This small molecule binds to this protein.
Small molecule (SMILES): CC(=O)N[C@H]1[C@H](O[C@H]2[C@H](O)[C@@H](NC(C)=O)CO[C@@H]2CO[C@@H]2O[C@@H](C)[C@@H](O)[C@@H](O)[C@@H]2O)O[C@H](CO)[C@@H](O)[C@@H]1O

Sequence of chain 1.A:
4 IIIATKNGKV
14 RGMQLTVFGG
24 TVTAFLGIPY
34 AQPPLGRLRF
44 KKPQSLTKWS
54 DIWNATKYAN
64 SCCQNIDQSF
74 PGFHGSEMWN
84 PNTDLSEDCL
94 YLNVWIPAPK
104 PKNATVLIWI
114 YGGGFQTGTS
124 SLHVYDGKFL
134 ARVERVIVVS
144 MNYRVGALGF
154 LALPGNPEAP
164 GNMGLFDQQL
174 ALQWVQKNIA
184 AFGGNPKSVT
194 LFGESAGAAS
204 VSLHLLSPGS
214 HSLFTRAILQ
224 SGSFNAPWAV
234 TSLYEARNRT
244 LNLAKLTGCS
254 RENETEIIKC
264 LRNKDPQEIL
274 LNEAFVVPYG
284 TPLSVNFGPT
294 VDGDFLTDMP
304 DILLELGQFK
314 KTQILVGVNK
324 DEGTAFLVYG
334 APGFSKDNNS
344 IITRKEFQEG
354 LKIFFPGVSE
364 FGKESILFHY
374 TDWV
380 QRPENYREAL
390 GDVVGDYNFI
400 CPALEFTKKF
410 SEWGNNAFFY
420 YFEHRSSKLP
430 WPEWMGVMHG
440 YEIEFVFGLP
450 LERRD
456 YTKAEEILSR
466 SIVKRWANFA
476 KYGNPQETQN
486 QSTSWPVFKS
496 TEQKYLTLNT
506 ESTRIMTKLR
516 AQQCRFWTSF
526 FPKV

Binding-site contacts:
Ligand atom C5 contacts residue ASN245 of chain 1.A at 3.3 Å.
Ligand atom C4 contacts residue ASN245 of chain 1.A at 4.3 Å.
Ligand atom O5 contacts residue ASN245 of chain 1.A at 3.0 Å (h-bond).
Ligand atom C6 contacts residue LYS248 of chain 1.A at 4.1 Å.
Ligand atom C4 contacts residue LEU249 of chain 1.A at 4.1 Å (hydrophobic).
Ligand atom C1 contacts residue ASN241 of chain 1.A at 1.4 Å.
Ligand atom O5 contacts residue ASN241 of chain 1.A at 2.4 Å (h-bond).
Ligand atom O5 contacts residue PRO281 of chain 1.A at 4.3 Å.
Ligand atom C5 contacts residue PRO281 of chain 1.A at 4.3 Å (hydrophobic).
Ligand atom C5 contacts residue ASN241 of chain 1.A at 3.7 Å.
Ligand atom C5 contacts residue PHE278 of chain 1.A at 4.4 Å (hydrophobic).
Ligand atom O5 contacts residue ASN245 of chain 1.A at 3.9 Å.
Ligand atom C2 contacts residue PRO281 of chain 1.A at 4.4 Å (hydrophobic).
Ligand atom O4 contacts residue LEU249 of chain 1.A at 3.7 Å.
Ligand atom C8 contacts residue ASN241 of chain 1.A at 4.1 Å.
Ligand atom C1 contacts residue ASN245 of chain 1.A at 3.9 Å.
Ligand atom C1 contacts residue ASN245 of chain 1.A at 4.4 Å.
Ligand atom C2 contacts residue ASN241 of chain 1.A at 2.5 Å.
Ligand atom C6 contacts residue ASN245 of chain 1.A at 3.6 Å.
Ligand atom C7 contacts residue ASN241 of chain 1.A at 3.9 Å.
Ligand atom O4 contacts residue PHE278 of chain 1.A at 3.7 Å.
Ligand atom C6 contacts residue ASN245 of chain 1.A at 3.6 Å.
Ligand atom O2 contacts residue PRO281 of chain 1.A at 3.9 Å.
Ligand atom C5 contacts residue ASN245 of chain 1.A at 4.1 Å.
Ligand atom O3 contacts residue VAL280 of chain 1.A at 4.2 Å.
Ligand atom C3 contacts residue PHE278 of chain 1.A at 3.3 Å (hydrophobic).
Ligand atom O3 contacts residue PHE278 of chain 1.A at 3.0 Å (h-bond).
Ligand atom O6 contacts residue ASN245 of chain 1.A at 3.7 Å.
Ligand atom C6 contacts residue LEU249 of chain 1.A at 3.6 Å (hydrophobic).
Ligand atom C4 contacts residue PHE278 of chain 1.A at 3.1 Å (hydrophobic).
Ligand atom O3 contacts residue PRO281 of chain 1.A at 3.8 Å.
Ligand atom N2 contacts residue ASN241 of chain 1.A at 2.9 Å (h-bond).
Ligand atom C4 contacts residue ASN241 of chain 1.A at 4.3 Å.
Ligand atom C3 contacts residue ASN241 of chain 1.A at 3.8 Å.
Ligand atom O3 contacts residue PRO281 of chain 1.A at 4.3 Å.